Binding-site contacts:
Ligand atom N11 contacts residue GLU296 of chain 1.A at 2.6 Å (salt-bridge).
Ligand atom C2' contacts residue GLU296 of chain 1.A at 3.8 Å.
Ligand atom C1 contacts residue HEM1 of chain 1.C at 3.6 Å.
Ligand atom C61 contacts residue GLU296 of chain 1.A at 3.4 Å.
Ligand atom C16 contacts residue GOL1 of chain 1.G at 3.6 Å.
Ligand atom C71 contacts residue HEM1 of chain 1.C at 3.5 Å.
Ligand atom C61 contacts residue TRP291 of chain 1.A at 3.8 Å (hydrophobic).
Ligand atom C1 contacts residue VAL271 of chain 1.A at 3.7 Å (hydrophobic).
Ligand atom N61 contacts residue TRP291 of chain 1.A at 2.7 Å (h-bond).
Ligand atom C2 contacts residue HEM1 of chain 1.C at 3.5 Å.
Ligand atom C14 contacts residue TRP10 of chain 1.B at 3.6 Å (hydrophobic).
Ligand atom C2' contacts residue HEM1 of chain 1.C at 3.3 Å.
Ligand atom N61 contacts residue HEM1 of chain 1.C at 3.4 Å.
Ligand atom N61 contacts residue TYR292 of chain 1.A at 3.6 Å.
Ligand atom C31 contacts residue VAL271 of chain 1.A at 3.7 Å (hydrophobic).
Ligand atom F13 contacts residue VAL40 of chain 1.A at 3.6 Å.
Ligand atom C13 contacts residue VAL40 of chain 1.A at 3.5 Å (hydrophobic).
Ligand atom C71 contacts residue GLU296 of chain 1.A at 3.3 Å.
Ligand atom C3' contacts residue GLN182 of chain 1.A at 3.7 Å.
Ligand atom C4 contacts residue GOL1 of chain 1.G at 3.7 Å.
Ligand atom C12 contacts residue TYR410 of chain 1.A at 3.6 Å (hydrophobic).
Ligand atom C3' contacts residue HEM1 of chain 1.C at 3.6 Å.
Ligand atom C81 contacts residue HEM1 of chain 1.C at 3.5 Å.
Ligand atom C81 contacts residue GLY290 of chain 1.A at 3.8 Å.
Ligand atom C4 contacts residue HEM1 of chain 1.C at 3.3 Å.
Ligand atom C12 contacts residue VAL40 of chain 1.A at 3.5 Å (hydrophobic).
Ligand atom C4' contacts residue GLU296 of chain 1.A at 3.6 Å.
Ligand atom C3 contacts residue HEM1 of chain 1.C at 3.4 Å.
Ligand atom C51 contacts residue HEM1 of chain 1.C at 3.3 Å.
Ligand atom C5' contacts residue GLU296 of chain 1.A at 3.0 Å.
Ligand atom F13 contacts residue LEU41 of chain 1.A at 3.8 Å.
Ligand atom N2 contacts residue HEM1 of chain 1.C at 2.7 Å (h-bond).
Ligand atom C15 contacts residue TRP10 of chain 1.B at 3.7 Å (hydrophobic).
Ligand atom N1 contacts residue HEM1 of chain 1.C at 2.8 Å (h-bond).
Ligand atom C81 contacts residue PHE288 of chain 1.A at 3.6 Å (hydrophobic).
Ligand atom C21 contacts residue GLU296 of chain 1.A at 3.4 Å.
Ligand atom C4 contacts residue TRP382 of chain 1.A at 3.7 Å (hydrophobic).
Ligand atom N61 contacts residue GLU296 of chain 1.A at 2.7 Å (salt-bridge).
Ligand atom N1' contacts residue GLU296 of chain 1.A at 2.9 Å (salt-bridge).
Ligand atom C61 contacts residue HEM1 of chain 1.C at 3.6 Å.

Sequence of chain 1.B:
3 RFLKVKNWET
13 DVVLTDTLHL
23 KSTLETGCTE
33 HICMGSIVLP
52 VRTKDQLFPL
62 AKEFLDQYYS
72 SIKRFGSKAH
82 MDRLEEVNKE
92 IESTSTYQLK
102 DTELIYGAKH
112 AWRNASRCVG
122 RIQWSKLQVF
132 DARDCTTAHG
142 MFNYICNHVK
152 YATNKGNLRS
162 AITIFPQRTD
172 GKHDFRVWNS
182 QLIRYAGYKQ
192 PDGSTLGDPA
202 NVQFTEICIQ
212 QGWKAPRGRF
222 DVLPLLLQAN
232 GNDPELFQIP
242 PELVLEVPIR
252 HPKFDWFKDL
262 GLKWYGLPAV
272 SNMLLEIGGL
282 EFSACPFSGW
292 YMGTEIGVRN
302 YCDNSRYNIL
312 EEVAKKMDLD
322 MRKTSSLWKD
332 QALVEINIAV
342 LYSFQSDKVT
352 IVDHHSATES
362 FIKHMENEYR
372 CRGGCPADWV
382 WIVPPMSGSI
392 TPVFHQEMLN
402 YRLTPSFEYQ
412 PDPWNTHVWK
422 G

Sequence of chain 1.A:
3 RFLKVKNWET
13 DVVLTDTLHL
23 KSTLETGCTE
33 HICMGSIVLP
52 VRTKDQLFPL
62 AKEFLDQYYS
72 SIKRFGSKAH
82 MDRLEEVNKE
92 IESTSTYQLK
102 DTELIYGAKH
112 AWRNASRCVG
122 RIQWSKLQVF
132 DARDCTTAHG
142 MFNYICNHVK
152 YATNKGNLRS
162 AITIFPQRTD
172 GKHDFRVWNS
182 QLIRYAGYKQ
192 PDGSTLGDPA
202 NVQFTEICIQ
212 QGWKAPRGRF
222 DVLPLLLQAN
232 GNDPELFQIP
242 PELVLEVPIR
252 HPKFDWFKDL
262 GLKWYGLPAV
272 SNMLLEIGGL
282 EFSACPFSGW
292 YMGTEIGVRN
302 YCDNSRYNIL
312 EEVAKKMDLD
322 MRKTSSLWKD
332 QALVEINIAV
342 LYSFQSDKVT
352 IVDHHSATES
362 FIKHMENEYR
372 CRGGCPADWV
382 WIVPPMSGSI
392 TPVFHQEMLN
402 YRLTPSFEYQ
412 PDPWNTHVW

A protein and the small-molecule ligand that binds it are described below.
Small molecule (SMILES): Cc1cc(N)nc(C[C@H]2CNC[C@H]2NCCNCCc2cccc(F)c2)c1